Sequence of chain 2.A:
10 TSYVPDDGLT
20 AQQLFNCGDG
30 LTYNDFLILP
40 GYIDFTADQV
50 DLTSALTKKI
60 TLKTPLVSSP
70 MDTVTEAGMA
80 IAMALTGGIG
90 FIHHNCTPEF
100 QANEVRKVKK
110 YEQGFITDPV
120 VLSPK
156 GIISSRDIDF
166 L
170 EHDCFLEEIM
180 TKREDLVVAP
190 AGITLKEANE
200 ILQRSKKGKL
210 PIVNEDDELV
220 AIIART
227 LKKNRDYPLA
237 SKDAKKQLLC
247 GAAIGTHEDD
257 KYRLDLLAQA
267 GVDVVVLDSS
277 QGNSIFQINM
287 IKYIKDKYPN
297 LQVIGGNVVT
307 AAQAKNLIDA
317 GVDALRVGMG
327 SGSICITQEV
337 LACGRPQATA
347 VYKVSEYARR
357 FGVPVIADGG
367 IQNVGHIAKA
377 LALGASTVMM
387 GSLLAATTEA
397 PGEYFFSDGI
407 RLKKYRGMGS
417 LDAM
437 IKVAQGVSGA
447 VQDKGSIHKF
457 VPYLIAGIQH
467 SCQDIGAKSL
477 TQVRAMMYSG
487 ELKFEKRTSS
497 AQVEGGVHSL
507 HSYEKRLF

The protein below binds the small molecule below.
Small molecule (SMILES): NC(=O)c1ncn([C@@H]2O[C@H](COP(=O)(O)O)[C@@H](O)[C@H]2O)n1

Sequence of chain 4.A:
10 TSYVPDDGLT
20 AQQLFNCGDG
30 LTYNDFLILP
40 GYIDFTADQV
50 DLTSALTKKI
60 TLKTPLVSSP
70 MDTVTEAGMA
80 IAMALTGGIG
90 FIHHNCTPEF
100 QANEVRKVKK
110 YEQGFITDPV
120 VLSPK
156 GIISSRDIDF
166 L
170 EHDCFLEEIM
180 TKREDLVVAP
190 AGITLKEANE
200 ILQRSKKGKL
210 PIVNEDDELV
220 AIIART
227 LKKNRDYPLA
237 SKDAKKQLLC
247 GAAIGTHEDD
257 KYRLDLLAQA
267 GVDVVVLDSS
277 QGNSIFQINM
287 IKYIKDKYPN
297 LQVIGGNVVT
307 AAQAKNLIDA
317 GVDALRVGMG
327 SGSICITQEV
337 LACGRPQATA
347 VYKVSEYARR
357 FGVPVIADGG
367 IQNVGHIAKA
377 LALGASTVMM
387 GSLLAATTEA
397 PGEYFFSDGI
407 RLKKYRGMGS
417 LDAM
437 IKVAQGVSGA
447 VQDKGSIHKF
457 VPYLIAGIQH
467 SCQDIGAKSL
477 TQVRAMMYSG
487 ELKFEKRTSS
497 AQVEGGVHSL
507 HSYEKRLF

Binding-site contacts:
Ligand atom C6 contacts residue GLY415 of chain 4.A at 3.6 Å.
Ligand atom C5 contacts residue ILE330 of chain 4.A at 3.5 Å (hydrophobic).
Ligand atom O2' contacts residue ASN303 of chain 4.A at 3.6 Å.
Ligand atom N1 contacts residue MYD1 of chain 4.E at 3.2 Å (h-bond).
Ligand atom N7 contacts residue MET414 of chain 4.A at 3.1 Å (h-bond).
Ligand atom O5' contacts residue GLY365 of chain 4.A at 3.5 Å.
Ligand atom N1 contacts residue GLN441 of chain 4.A at 3.0 Å (h-bond).
Ligand atom O3P contacts residue SER329 of chain 4.A at 3.0 Å (h-bond).
Ligand atom N7 contacts residue GLY413 of chain 4.A at 3.1 Å.
Ligand atom C3' contacts residue ASP364 of chain 4.A at 3.4 Å.
Ligand atom O3P contacts residue GLY328 of chain 4.A at 3.0 Å.
Ligand atom C3' contacts residue SER68 of chain 4.A at 3.3 Å.
Ligand atom N4 contacts residue CYS331 of chain 4.A at 3.6 Å.
Ligand atom C8 contacts residue MET70 of chain 4.A at 3.4 Å (hydrophobic).
Ligand atom N4 contacts residue ILE330 of chain 4.A at 3.7 Å.
Ligand atom O3' contacts residue SER68 of chain 4.A at 2.6 Å (h-bond).
Ligand atom N7 contacts residue ILE330 of chain 4.A at 3.3 Å.
Ligand atom N1 contacts residue GLY442 of chain 4.A at 3.7 Å.
Ligand atom O3P contacts residue SER327 of chain 4.A at 3.7 Å.
Ligand atom C2' contacts residue ASP364 of chain 4.A at 3.6 Å.
Ligand atom O6 contacts residue GLY413 of chain 4.A at 3.3 Å.
Ligand atom C4' contacts residue ASP364 of chain 4.A at 3.2 Å.
Ligand atom O6 contacts residue GLY415 of chain 4.A at 2.6 Å (h-bond).
Ligand atom O1P contacts residue SER388 of chain 4.A at 3.1 Å (h-bond).
Ligand atom O1P contacts residue TYR411 of chain 4.A at 2.9 Å (h-bond).
Ligand atom O6 contacts residue SER416 of chain 4.A at 3.7 Å.
Ligand atom N1 contacts residue CYS331 of chain 4.A at 3.3 Å.
Ligand atom O2' contacts residue ARG322 of chain 4.A at 3.6 Å.
Ligand atom O2' contacts residue ASP364 of chain 4.A at 2.4 Å (salt-bridge).
Ligand atom O2P contacts residue GLY387 of chain 4.A at 3.3 Å (h-bond).
Ligand atom O3' contacts residue ASP364 of chain 4.A at 2.6 Å (salt-bridge).
Ligand atom O6 contacts residue GLY442 of chain 4.A at 3.3 Å.
Ligand atom C8 contacts residue ILE330 of chain 4.A at 3.5 Å (hydrophobic).
Ligand atom C5' contacts residue ASP364 of chain 4.A at 3.7 Å.
Ligand atom O3P contacts residue GLY366 of chain 4.A at 3.3 Å (h-bond).
Ligand atom O2' contacts residue MYD1 of chain 4.E at 3.3 Å.
Ligand atom O5' contacts residue GLY328 of chain 4.A at 3.2 Å.
Ligand atom O1P contacts residue SER329 of chain 4.A at 3.2 Å (h-bond).
Ligand atom O6 contacts residue MET414 of chain 4.A at 3.5 Å (h-bond).
Ligand atom N7 contacts residue MET70 of chain 4.A at 3.7 Å.